Sequence of chain 9.F:
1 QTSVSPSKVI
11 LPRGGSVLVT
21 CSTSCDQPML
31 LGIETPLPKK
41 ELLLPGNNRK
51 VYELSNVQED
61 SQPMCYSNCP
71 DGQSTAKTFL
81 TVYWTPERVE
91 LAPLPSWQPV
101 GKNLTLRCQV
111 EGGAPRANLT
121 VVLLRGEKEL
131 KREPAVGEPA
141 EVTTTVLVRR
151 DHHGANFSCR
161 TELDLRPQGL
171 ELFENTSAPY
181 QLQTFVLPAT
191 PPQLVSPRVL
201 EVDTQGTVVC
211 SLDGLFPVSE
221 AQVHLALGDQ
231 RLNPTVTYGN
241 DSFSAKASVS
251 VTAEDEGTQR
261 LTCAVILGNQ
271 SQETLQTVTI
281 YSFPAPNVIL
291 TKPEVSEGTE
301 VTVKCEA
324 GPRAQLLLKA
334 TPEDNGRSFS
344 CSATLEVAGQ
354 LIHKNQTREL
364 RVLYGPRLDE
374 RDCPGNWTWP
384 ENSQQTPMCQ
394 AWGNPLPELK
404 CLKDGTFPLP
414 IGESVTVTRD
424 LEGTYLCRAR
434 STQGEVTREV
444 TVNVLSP

Binding-site contacts:
Ligand atom C3 contacts residue TRP97 of chain 9.F at 2.7 Å (hydrophobic).
Ligand atom O3 contacts residue TRP97 of chain 9.F at 2.5 Å (h-bond).
Ligand atom C8 contacts residue PRO99 of chain 9.F at 3.9 Å (hydrophobic).
Ligand atom C7 contacts residue ASN269 of chain 9.F at 3.5 Å.
Ligand atom C5 contacts residue ASN269 of chain 9.F at 3.0 Å.
Ligand atom C6 contacts residue ASN269 of chain 9.F at 4.3 Å.
Ligand atom O4 contacts residue TRP97 of chain 9.F at 3.8 Å.
Ligand atom C8 contacts residue TRP97 of chain 9.F at 4.0 Å (hydrophobic).
Ligand atom O7 contacts residue ASN269 of chain 9.F at 3.4 Å (h-bond).
Ligand atom O5 contacts residue ASN269 of chain 9.F at 2.4 Å (h-bond).
Ligand atom C4 contacts residue TRP97 of chain 9.F at 4.1 Å (hydrophobic).
Ligand atom C3 contacts residue ASN269 of chain 9.F at 3.1 Å.
Ligand atom N2 contacts residue ASN269 of chain 9.F at 2.8 Å (h-bond).
Ligand atom C2 contacts residue TRP97 of chain 9.F at 3.1 Å (hydrophobic).
Ligand atom C1 contacts residue TRP97 of chain 9.F at 4.2 Å (hydrophobic).
Ligand atom C4 contacts residue ASN269 of chain 9.F at 3.7 Å.
Ligand atom C2 contacts residue ASN269 of chain 9.F at 2.5 Å.
Ligand atom N2 contacts residue TRP97 of chain 9.F at 2.4 Å (h-bond).
Ligand atom O7 contacts residue TRP97 of chain 9.F at 3.8 Å.
Ligand atom O3 contacts residue PRO95 of chain 9.F at 4.4 Å.
Ligand atom C7 contacts residue TRP97 of chain 9.F at 3.3 Å (hydrophobic).
Ligand atom O3 contacts residue ASN269 of chain 9.F at 4.4 Å.
Ligand atom C1 contacts residue ASN269 of chain 9.F at 1.4 Å.

The small molecule below binds the protein below.
Small molecule (SMILES): CC(=O)N[C@@H]1[C@@H](O)[C@H](O)[C@@H](CO)O[C@H]1O